A protein and the small-molecule ligand that binds it are described below.
Small molecule (SMILES): CC(=O)N[C@@H]1[C@@H](O)[C@H](O)[C@@H](CO)O[C@H]1O

Binding-site contacts:
Ligand atom C7 contacts residue ASN573 of chain 1.D at 3.1 Å.
Ligand atom C8 contacts residue SER572 of chain 1.D at 3.6 Å.
Ligand atom C7 contacts residue SER572 of chain 1.D at 3.9 Å.
Ligand atom O7 contacts residue ASN573 of chain 1.D at 3.3 Å (h-bond).
Ligand atom C8 contacts residue ASN573 of chain 1.D at 3.2 Å.
Ligand atom C3 contacts residue ASN573 of chain 1.D at 3.9 Å.
Ligand atom O5 contacts residue ASN573 of chain 1.D at 2.2 Å (h-bond).
Ligand atom C8 contacts residue GLY574 of chain 1.D at 3.2 Å.
Ligand atom C7 contacts residue GLY574 of chain 1.D at 4.0 Å.
Ligand atom O7 contacts residue SER572 of chain 1.D at 3.5 Å.
Ligand atom N2 contacts residue ASN573 of chain 1.D at 3.0 Å.
Ligand atom N2 contacts residue GLY574 of chain 1.D at 4.2 Å.
Ligand atom C1 contacts residue ASN573 of chain 1.D at 1.5 Å.
Ligand atom C4 contacts residue ASN573 of chain 1.D at 4.2 Å.
Ligand atom C5 contacts residue ASN573 of chain 1.D at 3.6 Å.
Ligand atom C2 contacts residue ASN573 of chain 1.D at 2.6 Å.

Sequence of chain 1.D:
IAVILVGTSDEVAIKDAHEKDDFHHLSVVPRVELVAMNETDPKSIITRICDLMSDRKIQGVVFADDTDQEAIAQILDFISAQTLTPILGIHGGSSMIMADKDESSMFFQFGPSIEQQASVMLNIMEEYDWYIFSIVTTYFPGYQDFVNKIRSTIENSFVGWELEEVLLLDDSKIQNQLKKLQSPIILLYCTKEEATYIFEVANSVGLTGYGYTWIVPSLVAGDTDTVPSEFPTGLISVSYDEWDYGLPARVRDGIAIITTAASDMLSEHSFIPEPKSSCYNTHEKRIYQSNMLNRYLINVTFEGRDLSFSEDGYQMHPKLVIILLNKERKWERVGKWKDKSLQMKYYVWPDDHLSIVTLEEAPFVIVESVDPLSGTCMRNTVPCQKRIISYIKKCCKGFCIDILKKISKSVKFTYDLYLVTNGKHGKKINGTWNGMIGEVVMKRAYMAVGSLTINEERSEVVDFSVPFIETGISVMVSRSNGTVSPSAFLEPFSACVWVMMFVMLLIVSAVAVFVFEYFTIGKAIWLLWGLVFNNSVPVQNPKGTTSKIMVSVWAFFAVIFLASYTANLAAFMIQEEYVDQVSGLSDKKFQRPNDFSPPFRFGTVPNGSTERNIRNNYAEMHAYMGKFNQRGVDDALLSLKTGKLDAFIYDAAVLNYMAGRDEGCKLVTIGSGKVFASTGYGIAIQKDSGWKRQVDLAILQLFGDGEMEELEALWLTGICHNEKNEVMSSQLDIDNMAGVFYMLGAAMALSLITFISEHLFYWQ